A protein and the small-molecule ligand that binds it are described below.
Small molecule (SMILES): C[C@@H](c1ccc(Cl)cc1)n1cnc(-c2ccccc2)c1-c1c(C(=O)NCCN2CCN(C3CCCCC3)CC2)[nH]c2cc(Cl)ccc12

Sequence of chain 1.B:
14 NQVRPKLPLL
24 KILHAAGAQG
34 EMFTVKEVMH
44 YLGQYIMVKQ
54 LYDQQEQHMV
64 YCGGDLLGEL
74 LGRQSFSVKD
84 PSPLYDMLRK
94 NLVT

Binding-site contacts:
Ligand atom CL2 contacts residue PRO84 of chain 1.B at 3.4 Å.
Ligand atom C30 contacts residue GLN60 of chain 1.B at 3.6 Å.
Ligand atom CL1 contacts residue ILE49 of chain 1.B at 3.7 Å.
Ligand atom CL1 contacts residue PHE79 of chain 1.B at 3.6 Å.
Ligand atom C78 contacts residue TYR55 of chain 1.B at 3.9 Å (hydrophobic).
Ligand atom C39 contacts residue VAL81 of chain 1.B at 3.6 Å (hydrophobic).
Ligand atom CL1 contacts residue LEU45 of chain 1.B at 4.0 Å.
Ligand atom O50 contacts residue MET42 of chain 1.B at 3.5 Å (h-bond).
Ligand atom C41 contacts residue VAL81 of chain 1.B at 3.8 Å (hydrophobic).
Ligand atom C22 contacts residue MET50 of chain 1.B at 4.0 Å (hydrophobic).
Ligand atom C3 contacts residue MET42 of chain 1.B at 3.8 Å (hydrophobic).
Ligand atom C24 contacts residue MET50 of chain 1.B at 3.8 Å (hydrophobic).
Ligand atom C8 contacts residue MET42 of chain 1.B at 3.9 Å (hydrophobic).
Ligand atom CL1 contacts residue LEU87 of chain 1.B at 3.6 Å.
Ligand atom C13 contacts residue ILE49 of chain 1.B at 3.5 Å (hydrophobic).
Ligand atom O50 contacts residue HIS43 of chain 1.B at 3.9 Å.
Ligand atom C46 contacts residue MET42 of chain 1.B at 3.7 Å (hydrophobic).
Ligand atom C3 contacts residue LEU45 of chain 1.B at 3.6 Å (hydrophobic).
Ligand atom C8 contacts residue GLY46 of chain 1.B at 3.9 Å.
Ligand atom C81 contacts residue TYR55 of chain 1.B at 3.8 Å (hydrophobic).
Ligand atom C28 contacts residue GLN60 of chain 1.B at 3.5 Å.
Ligand atom N6 contacts residue GLY46 of chain 1.B at 3.5 Å.
Ligand atom C24 contacts residue ILE49 of chain 1.B at 3.8 Å (hydrophobic).
Ligand atom C26 contacts residue TYR55 of chain 1.B at 3.9 Å (hydrophobic).
Ligand atom C5 contacts residue GLY46 of chain 1.B at 3.7 Å.
Ligand atom C43 contacts residue LEU87 of chain 1.B at 4.0 Å (hydrophobic).
Ligand atom C24 contacts residue GLY46 of chain 1.B at 3.5 Å.
Ligand atom C81 contacts residue GLN60 of chain 1.B at 3.6 Å.
Ligand atom C26 contacts residue ILE49 of chain 1.B at 3.5 Å (hydrophobic).
Ligand atom N6 contacts residue MET42 of chain 1.B at 2.9 Å (h-bond).
Ligand atom C2 contacts residue ILE49 of chain 1.B at 3.5 Å (hydrophobic).
Ligand atom C3 contacts residue GLY46 of chain 1.B at 3.7 Å.
Ligand atom C11 contacts residue VAL81 of chain 1.B at 3.7 Å (hydrophobic).
Ligand atom C5 contacts residue MET42 of chain 1.B at 3.7 Å (hydrophobic).
Ligand atom C13 contacts residue PHE79 of chain 1.B at 3.5 Å (hydrophobic).
Ligand atom C2 contacts residue LEU87 of chain 1.B at 3.8 Å (hydrophobic).
Ligand atom C67 contacts residue MET50 of chain 1.B at 3.5 Å (hydrophobic).
Ligand atom CL2 contacts residue LEU87 of chain 1.B at 3.5 Å.
Ligand atom C44 contacts residue MET42 of chain 1.B at 3.4 Å (hydrophobic).
Ligand atom C28 contacts residue TYR55 of chain 1.B at 3.9 Å (hydrophobic).